Sequence of chain 1.D:
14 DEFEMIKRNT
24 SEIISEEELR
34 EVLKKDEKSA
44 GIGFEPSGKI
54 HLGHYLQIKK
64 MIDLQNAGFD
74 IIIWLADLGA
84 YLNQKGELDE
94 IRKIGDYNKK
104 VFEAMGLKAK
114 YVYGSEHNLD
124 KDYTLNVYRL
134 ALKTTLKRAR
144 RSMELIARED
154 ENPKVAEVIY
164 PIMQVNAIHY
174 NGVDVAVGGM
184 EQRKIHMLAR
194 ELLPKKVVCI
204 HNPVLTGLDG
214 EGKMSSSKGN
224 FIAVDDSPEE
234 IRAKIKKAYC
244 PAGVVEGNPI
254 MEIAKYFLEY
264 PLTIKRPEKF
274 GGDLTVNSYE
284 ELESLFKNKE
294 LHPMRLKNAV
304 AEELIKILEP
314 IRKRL

This small molecule binds to this protein.
Small molecule (SMILES): N[C@@H](CC1=C2C=CCC=CC2=CC1)C(=O)O

Binding-site contacts:
Ligand atom C7 contacts residue ALA79 of chain 1.D at 4.0 Å (hydrophobic).
Ligand atom C6 contacts residue TYR163 of chain 1.D at 3.6 Å (hydrophobic).
Ligand atom C16 contacts residue GLN167 of chain 1.D at 3.4 Å.
Ligand atom N17 contacts residue TYR163 of chain 1.D at 3.2 Å (h-bond).
Ligand atom C11 contacts residue ALA79 of chain 1.D at 3.6 Å (hydrophobic).
Ligand atom O4 contacts residue GLY46 of chain 1.D at 3.8 Å.
Ligand atom C7 contacts residue GLN167 of chain 1.D at 3.8 Å.
Ligand atom C15 contacts residue GLN167 of chain 1.D at 3.3 Å.
Ligand atom C9 contacts residue GLN167 of chain 1.D at 3.8 Å.
Ligand atom C10 contacts residue GLN167 of chain 1.D at 3.6 Å.
Ligand atom O4 contacts residue GLU48 of chain 1.D at 3.9 Å.
Ligand atom N17 contacts residue GLN185 of chain 1.D at 3.0 Å (h-bond).
Ligand atom C10 contacts residue TRP77 of chain 1.D at 3.9 Å (hydrophobic).
Ligand atom C15 contacts residue MET166 of chain 1.D at 3.6 Å (hydrophobic).
Ligand atom C14 contacts residue GLN167 of chain 1.D at 3.7 Å.
Ligand atom C3 contacts residue GLN185 of chain 1.D at 3.2 Å.
Ligand atom O5 contacts residue TYR163 of chain 1.D at 3.7 Å.
Ligand atom C13 contacts residue GLY82 of chain 1.D at 3.5 Å.
Ligand atom C14 contacts residue MET166 of chain 1.D at 3.9 Å (hydrophobic).
Ligand atom N17 contacts residue GLN167 of chain 1.D at 2.5 Å (h-bond).
Ligand atom C1 contacts residue GLN185 of chain 1.D at 3.6 Å.
Ligand atom C1 contacts residue TYR163 of chain 1.D at 3.7 Å (hydrophobic).
Ligand atom C6 contacts residue GLU48 of chain 1.D at 4.0 Å.
Ligand atom C1 contacts residue GLN167 of chain 1.D at 3.7 Å.
Ligand atom O5 contacts residue GLN185 of chain 1.D at 2.7 Å (h-bond).
Ligand atom C16 contacts residue TRP77 of chain 1.D at 3.5 Å (hydrophobic).
Ligand atom C16 contacts residue ALA170 of chain 1.D at 3.7 Å (hydrophobic).
Ligand atom O4 contacts residue GLN185 of chain 1.D at 3.9 Å.
Ligand atom C9 contacts residue TRP77 of chain 1.D at 3.9 Å (hydrophobic).
Ligand atom C9 contacts residue GLY46 of chain 1.D at 3.8 Å.
Ligand atom C8 contacts residue GLY46 of chain 1.D at 3.3 Å.
Ligand atom C12 contacts residue GLN167 of chain 1.D at 4.0 Å.
Ligand atom C12 contacts residue ALA79 of chain 1.D at 3.6 Å (hydrophobic).
Ligand atom C11 contacts residue GLN167 of chain 1.D at 3.7 Å.
Ligand atom C8 contacts residue GLN167 of chain 1.D at 4.0 Å.
Ligand atom C3 contacts residue TYR163 of chain 1.D at 3.9 Å (hydrophobic).
Ligand atom C15 contacts residue TRP77 of chain 1.D at 3.8 Å (hydrophobic).
Ligand atom C13 contacts residue ALA79 of chain 1.D at 4.0 Å (hydrophobic).
Ligand atom C6 contacts residue GLY46 of chain 1.D at 4.0 Å.
Ligand atom C12 contacts residue TYR163 of chain 1.D at 3.6 Å (hydrophobic).